The small molecule below binds the protein below.
Small molecule (SMILES): CC(=O)N[C@@H]1[C@@H](O)[C@H](O)[C@@H](CO)O[C@H]1O

Binding-site contacts:
Ligand atom C8 contacts residue ASN61 of chain 1.A at 4.1 Å.
Ligand atom O7 contacts residue ASN61 of chain 1.A at 4.3 Å.
Ligand atom O5 contacts residue TYR28 of chain 1.A at 3.6 Å.
Ligand atom C8 contacts residue ASN30 of chain 1.A at 4.2 Å.
Ligand atom O5 contacts residue ASN61 of chain 1.A at 2.4 Å (h-bond).
Ligand atom C6 contacts residue TYR28 of chain 1.A at 4.2 Å (hydrophobic).
Ligand atom C3 contacts residue TYR28 of chain 1.A at 4.5 Å (hydrophobic).
Ligand atom C1 contacts residue TYR28 of chain 1.A at 3.4 Å (hydrophobic).
Ligand atom C2 contacts residue TYR28 of chain 1.A at 4.5 Å (hydrophobic).
Ligand atom C5 contacts residue ASN61 of chain 1.A at 3.6 Å.
Ligand atom C5 contacts residue TYR28 of chain 1.A at 3.6 Å (hydrophobic).
Ligand atom C2 contacts residue ASN61 of chain 1.A at 2.6 Å.
Ligand atom C4 contacts residue ASN61 of chain 1.A at 4.2 Å.
Ligand atom C8 contacts residue THR29 of chain 1.A at 4.1 Å.
Ligand atom C3 contacts residue ASN61 of chain 1.A at 3.8 Å.
Ligand atom C1 contacts residue ASN61 of chain 1.A at 1.4 Å.
Ligand atom O6 contacts residue TYR28 of chain 1.A at 3.4 Å.
Ligand atom C7 contacts residue ASN61 of chain 1.A at 3.6 Å.
Ligand atom N2 contacts residue ASN61 of chain 1.A at 2.9 Å (h-bond).
Ligand atom N2 contacts residue TYR28 of chain 1.A at 4.3 Å.

Sequence of chain 1.A:
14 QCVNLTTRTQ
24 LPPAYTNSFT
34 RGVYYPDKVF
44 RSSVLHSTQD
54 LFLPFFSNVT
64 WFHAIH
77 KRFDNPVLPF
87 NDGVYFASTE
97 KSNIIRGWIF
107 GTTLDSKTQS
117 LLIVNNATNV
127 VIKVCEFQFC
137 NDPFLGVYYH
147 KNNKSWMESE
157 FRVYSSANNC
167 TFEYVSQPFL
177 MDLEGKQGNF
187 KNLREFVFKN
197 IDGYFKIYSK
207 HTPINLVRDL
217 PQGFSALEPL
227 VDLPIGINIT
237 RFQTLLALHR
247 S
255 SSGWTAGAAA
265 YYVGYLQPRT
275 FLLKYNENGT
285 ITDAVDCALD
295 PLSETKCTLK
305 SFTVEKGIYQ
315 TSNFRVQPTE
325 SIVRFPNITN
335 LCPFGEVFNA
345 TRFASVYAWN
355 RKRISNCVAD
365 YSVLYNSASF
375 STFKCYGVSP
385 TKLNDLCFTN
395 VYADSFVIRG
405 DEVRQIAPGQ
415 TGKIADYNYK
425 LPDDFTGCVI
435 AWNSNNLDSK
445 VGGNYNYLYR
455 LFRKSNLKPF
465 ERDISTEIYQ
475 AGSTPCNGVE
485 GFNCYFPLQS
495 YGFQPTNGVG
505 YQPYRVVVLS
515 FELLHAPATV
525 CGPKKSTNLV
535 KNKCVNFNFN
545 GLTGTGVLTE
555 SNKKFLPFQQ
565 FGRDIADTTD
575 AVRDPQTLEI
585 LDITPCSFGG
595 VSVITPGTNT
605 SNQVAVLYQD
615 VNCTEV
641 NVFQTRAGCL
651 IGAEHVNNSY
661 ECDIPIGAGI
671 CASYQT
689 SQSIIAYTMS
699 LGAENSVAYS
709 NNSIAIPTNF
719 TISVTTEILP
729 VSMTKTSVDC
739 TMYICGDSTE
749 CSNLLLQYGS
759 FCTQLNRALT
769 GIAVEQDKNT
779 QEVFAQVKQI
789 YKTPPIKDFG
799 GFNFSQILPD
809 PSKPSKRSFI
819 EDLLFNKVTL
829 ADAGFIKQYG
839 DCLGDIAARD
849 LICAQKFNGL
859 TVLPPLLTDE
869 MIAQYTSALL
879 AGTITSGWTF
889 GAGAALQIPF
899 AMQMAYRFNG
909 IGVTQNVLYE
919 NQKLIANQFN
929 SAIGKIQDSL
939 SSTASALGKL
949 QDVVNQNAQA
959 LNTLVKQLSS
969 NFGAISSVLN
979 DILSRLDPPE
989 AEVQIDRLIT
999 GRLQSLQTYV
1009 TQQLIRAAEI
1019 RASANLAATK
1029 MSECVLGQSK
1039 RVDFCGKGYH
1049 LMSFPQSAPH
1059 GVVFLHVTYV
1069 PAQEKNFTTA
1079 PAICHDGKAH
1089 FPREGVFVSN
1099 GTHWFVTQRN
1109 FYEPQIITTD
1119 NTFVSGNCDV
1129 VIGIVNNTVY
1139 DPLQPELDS